Binding-site contacts:
Ligand atom CAG contacts residue GLN359 of chain 1.A at 4.3 Å.
Ligand atom OAD contacts residue GLN359 of chain 1.A at 4.5 Å.
Ligand atom OAH contacts residue ARG355 of chain 1.A at 4.4 Å.
Ligand atom CAC contacts residue ARG355 of chain 1.A at 3.7 Å.
Ligand atom CAE contacts residue GLN359 of chain 1.A at 3.3 Å.
Ligand atom OAH contacts residue GLN359 of chain 1.A at 3.5 Å.
Ligand atom CAG contacts residue ARG355 of chain 1.A at 3.9 Å.
Ligand atom OAB contacts residue ARG355 of chain 1.A at 3.3 Å (salt-bridge).
Ligand atom CAE contacts residue ARG355 of chain 1.A at 4.1 Å.
Ligand atom OAF contacts residue ARG355 of chain 1.A at 3.4 Å.
Ligand atom CAA contacts residue ARG355 of chain 1.A at 3.4 Å.
Ligand atom OAF contacts residue GLN359 of chain 1.A at 2.5 Å (h-bond).
Ligand atom OAF contacts residue THR356 of chain 1.A at 3.9 Å.
Ligand atom CAC contacts residue GLN359 of chain 1.A at 4.4 Å.

Sequence of chain 1.A:
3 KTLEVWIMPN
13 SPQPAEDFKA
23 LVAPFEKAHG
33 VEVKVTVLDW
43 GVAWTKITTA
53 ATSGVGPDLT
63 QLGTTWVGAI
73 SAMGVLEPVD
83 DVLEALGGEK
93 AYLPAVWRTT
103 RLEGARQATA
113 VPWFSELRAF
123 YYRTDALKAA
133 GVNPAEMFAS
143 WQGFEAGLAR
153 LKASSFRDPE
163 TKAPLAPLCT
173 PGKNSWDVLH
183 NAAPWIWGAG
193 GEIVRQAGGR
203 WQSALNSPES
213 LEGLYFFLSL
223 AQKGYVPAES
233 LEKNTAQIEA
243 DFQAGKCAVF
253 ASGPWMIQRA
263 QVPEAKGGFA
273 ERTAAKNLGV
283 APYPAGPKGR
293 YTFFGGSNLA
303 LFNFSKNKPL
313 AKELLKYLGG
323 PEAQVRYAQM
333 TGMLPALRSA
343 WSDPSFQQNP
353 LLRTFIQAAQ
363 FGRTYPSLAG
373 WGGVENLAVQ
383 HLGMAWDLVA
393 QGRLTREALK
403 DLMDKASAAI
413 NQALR

A protein and the small-molecule ligand that binds it are described below.
Small molecule (SMILES): OC[C@@H](O)[C@@H](O)CO